This small molecule binds to this protein.
Small molecule (SMILES): CC(=O)N[C@@H]1[C@@H](O)[C@H](O)[C@@H](CO)O[C@H]1O

Sequence of chain 8.C:
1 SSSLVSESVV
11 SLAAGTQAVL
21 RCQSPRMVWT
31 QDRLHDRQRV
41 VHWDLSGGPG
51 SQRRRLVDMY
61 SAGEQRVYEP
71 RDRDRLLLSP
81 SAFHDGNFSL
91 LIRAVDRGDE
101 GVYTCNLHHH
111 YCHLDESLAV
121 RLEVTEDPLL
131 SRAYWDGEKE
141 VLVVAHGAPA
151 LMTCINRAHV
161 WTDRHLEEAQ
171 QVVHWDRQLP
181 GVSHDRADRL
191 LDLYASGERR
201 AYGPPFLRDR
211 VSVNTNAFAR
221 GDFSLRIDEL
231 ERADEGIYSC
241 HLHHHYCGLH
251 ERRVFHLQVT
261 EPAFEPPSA

Binding-site contacts:
Ligand atom C5 contacts residue ASN87 of chain 8.C at 3.7 Å.
Ligand atom C3 contacts residue ASN87 of chain 8.C at 3.8 Å.
Ligand atom C1 contacts residue ASN87 of chain 8.C at 1.4 Å.
Ligand atom C4 contacts residue ASN87 of chain 8.C at 4.2 Å.
Ligand atom C2 contacts residue ASN87 of chain 8.C at 2.5 Å.
Ligand atom C5 contacts residue SER79 of chain 8.C at 4.3 Å.
Ligand atom C6 contacts residue SER79 of chain 8.C at 3.6 Å.
Ligand atom O6 contacts residue SER79 of chain 8.C at 2.5 Å (h-bond).
Ligand atom C8 contacts residue ILE155 of chain 8.C at 3.7 Å (hydrophobic).
Ligand atom C7 contacts residue ASN87 of chain 8.C at 3.9 Å.
Ligand atom O5 contacts residue SER79 of chain 8.C at 3.8 Å.
Ligand atom O5 contacts residue ASN87 of chain 8.C at 2.4 Å (h-bond).
Ligand atom O7 contacts residue ASN87 of chain 8.C at 4.4 Å.
Ligand atom N2 contacts residue ASN87 of chain 8.C at 2.9 Å (h-bond).
Ligand atom O6 contacts residue LEU91 of chain 8.C at 3.9 Å.